Sequence of chain 1.A:
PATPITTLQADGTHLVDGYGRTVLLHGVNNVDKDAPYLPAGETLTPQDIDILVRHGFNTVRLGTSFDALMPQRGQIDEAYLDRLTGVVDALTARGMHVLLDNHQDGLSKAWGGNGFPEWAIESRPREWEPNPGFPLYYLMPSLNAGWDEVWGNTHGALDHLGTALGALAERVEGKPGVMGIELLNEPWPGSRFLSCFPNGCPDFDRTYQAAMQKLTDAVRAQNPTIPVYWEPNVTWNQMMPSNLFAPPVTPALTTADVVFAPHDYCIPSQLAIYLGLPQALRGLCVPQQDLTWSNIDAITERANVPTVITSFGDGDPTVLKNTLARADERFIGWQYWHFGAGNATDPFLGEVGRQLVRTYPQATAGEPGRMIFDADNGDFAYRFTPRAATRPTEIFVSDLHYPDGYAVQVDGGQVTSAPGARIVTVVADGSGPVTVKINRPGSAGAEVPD

This protein binds this small molecule.
Small molecule (SMILES): CC(=O)N[C@H]1[C@H]([C@H](O)[C@H](O)CO)O[C@@](O[C@H]2[C@@H](O)[C@@H](CO)O[C@@H](O[C@H]3[C@H](O)[C@@H](O)[C@H](O)O[C@@H]3CO)[C@@H]2O)(C(=O)O)C[C@@H]1O

Binding-site contacts:
Ligand atom C5 contacts residue TYR301 of chain 1.A at 3.5 Å (hydrophobic).
Ligand atom O2 contacts residue GLU222 of chain 1.A at 2.9 Å (salt-bridge).
Ligand atom O6 contacts residue TYR310 of chain 1.A at 2.8 Å (h-bond).
Ligand atom O4 contacts residue TRP373 of chain 1.A at 3.0 Å (h-bond).
Ligand atom C2 contacts residue GLU222 of chain 1.A at 3.4 Å.
Ligand atom C5 contacts residue LYS69 of chain 1.A at 3.6 Å.
Ligand atom C6 contacts residue TRP373 of chain 1.A at 3.7 Å (hydrophobic).
Ligand atom C2 contacts residue ASP141 of chain 1.A at 3.4 Å.
Ligand atom C3 contacts residue ASP141 of chain 1.A at 3.5 Å.
Ligand atom O2 contacts residue TYR310 of chain 1.A at 3.3 Å (h-bond).
Ligand atom O6 contacts residue ASP350 of chain 1.A at 3.3 Å (salt-bridge).
Ligand atom C1 contacts residue 18C1 of chain 1.F at 2.3 Å.
Ligand atom O2 contacts residue ASP141 of chain 1.A at 3.6 Å.
Ligand atom O4 contacts residue LYS69 of chain 1.A at 3.4 Å (salt-bridge).
Ligand atom O2 contacts residue ASN221 of chain 1.A at 3.2 Å (h-bond).
Ligand atom C4 contacts residue LYS69 of chain 1.A at 3.7 Å.
Ligand atom O6 contacts residue PHE170 of chain 1.A at 3.7 Å.
Ligand atom O4 contacts residue LYS69 of chain 1.A at 2.9 Å (salt-bridge).
Ligand atom C6 contacts residue GLN306 of chain 1.A at 3.7 Å.
Ligand atom C1 contacts residue LYS69 of chain 1.A at 3.5 Å.
Ligand atom O5 contacts residue LYS69 of chain 1.A at 2.8 Å (salt-bridge).
Ligand atom C2 contacts residue 18C1 of chain 1.F at 3.6 Å.
Ligand atom O3 contacts residue LYS69 of chain 1.A at 2.8 Å (salt-bridge).
Ligand atom O6 contacts residue GLN306 of chain 1.A at 2.8 Å (h-bond).
Ligand atom O3 contacts residue ASP141 of chain 1.A at 2.6 Å (salt-bridge).
Ligand atom C6 contacts residue ASP350 of chain 1.A at 3.2 Å.
Ligand atom C6 contacts residue PHE170 of chain 1.A at 3.6 Å (hydrophobic).
Ligand atom O2 contacts residue TRP373 of chain 1.A at 2.9 Å (h-bond).
Ligand atom O3 contacts residue HIS139 of chain 1.A at 3.1 Å (h-bond).
Ligand atom C6 contacts residue TYR310 of chain 1.A at 3.5 Å (hydrophobic).
Ligand atom C2 contacts residue TRP373 of chain 1.A at 3.6 Å (hydrophobic).
Ligand atom C1 contacts residue TYR310 of chain 1.A at 3.5 Å (hydrophobic).
Ligand atom C5 contacts residue TRP373 of chain 1.A at 3.5 Å (hydrophobic).
Ligand atom O5 contacts residue 18C1 of chain 1.F at 2.8 Å.
Ligand atom O1 contacts residue 18C1 of chain 1.F at 1.3 Å.
Ligand atom O6 contacts residue PHE170 of chain 1.A at 3.5 Å.
Ligand atom O5 contacts residue TYR301 of chain 1.A at 3.0 Å (h-bond).
Ligand atom C1 contacts residue GLU222 of chain 1.A at 3.5 Å.
Ligand atom O1 contacts residue GLU222 of chain 1.A at 3.1 Å (salt-bridge).
Ligand atom O1 contacts residue PHE170 of chain 1.A at 3.7 Å.